The small molecule below binds the protein below.
Small molecule (SMILES): CNC(=O)[C@@H](C)[C@H]1C(=O)/C(=C(O)/C=C/C(C)=C/[C@@H](C)[C@H]2O[C@@]3(C)O[C@H](C=C[C@@]34CO4)[C@@H]2C)C(=O)N1[C@@H]1CC[C@H](O)[C@H](C)O1

Binding-site contacts:
Ligand atom C24 contacts residue ASP1090 of chain 1.J at 2.8 Å.
Ligand atom C30 contacts residue LEU1086 of chain 1.J at 4.3 Å (hydrophobic).
Ligand atom O6 contacts residue ASP1090 of chain 1.J at 3.9 Å.
Ligand atom C28 contacts residue ALA1085 of chain 1.J at 4.3 Å (hydrophobic).
Ligand atom C31 contacts residue LEU1086 of chain 1.J at 3.2 Å (hydrophobic).
Ligand atom C32 contacts residue ALA1085 of chain 1.J at 4.2 Å (hydrophobic).
Ligand atom C17 contacts residue ARG428 of chain 1.I at 3.5 Å.
Ligand atom C32 contacts residue LEU1086 of chain 1.J at 3.4 Å (hydrophobic).
Ligand atom C16 contacts residue ARG422 of chain 1.I at 4.3 Å.
Ligand atom C28 contacts residue LEU1086 of chain 1.J at 3.9 Å (hydrophobic).
Ligand atom O5 contacts residue ARG428 of chain 1.I at 3.1 Å (salt-bridge).
Ligand atom C14 contacts residue ARG428 of chain 1.I at 3.9 Å.
Ligand atom C23 contacts residue PRO1257 of chain 1.J at 4.3 Å (hydrophobic).
Ligand atom C14 contacts residue ALA423 of chain 1.I at 3.0 Å (hydrophobic).
Ligand atom O8 contacts residue ALA447 of chain 1.I at 4.2 Å.
Ligand atom O8 contacts residue ARG428 of chain 1.I at 2.8 Å (salt-bridge).
Ligand atom N2 contacts residue ASP1090 of chain 1.J at 3.8 Å.
Ligand atom C18 contacts residue ARG422 of chain 1.I at 3.6 Å.
Ligand atom C11 contacts residue PHE425 of chain 1.I at 3.2 Å (hydrophobic).
Ligand atom C29 contacts residue ILE449 of chain 1.I at 3.8 Å (hydrophobic).
Ligand atom C10 contacts residue ARG428 of chain 1.I at 4.3 Å.
Ligand atom C14 contacts residue GLY424 of chain 1.I at 3.4 Å.
Ligand atom C10 contacts residue ALA423 of chain 1.I at 4.5 Å (hydrophobic).
Ligand atom C22 contacts residue ASP1090 of chain 1.J at 4.2 Å.
Ligand atom O2 contacts residue PHE425 of chain 1.I at 4.3 Å.
Ligand atom C29 contacts residue ARG428 of chain 1.I at 3.2 Å.
Ligand atom C10 contacts residue GLY424 of chain 1.I at 4.5 Å.
Ligand atom C31 contacts residue PHE425 of chain 1.I at 4.2 Å (hydrophobic).
Ligand atom C15 contacts residue PRO1257 of chain 1.J at 4.3 Å (hydrophobic).
Ligand atom C13 contacts residue ARG428 of chain 1.I at 3.8 Å.
Ligand atom O7 contacts residue PHE425 of chain 1.I at 4.4 Å.
Ligand atom C28 contacts residue ALA1082 of chain 1.J at 3.8 Å (hydrophobic).
Ligand atom C29 contacts residue ALA1082 of chain 1.J at 4.0 Å (hydrophobic).
Ligand atom C14 contacts residue ARG422 of chain 1.I at 3.3 Å.
Ligand atom O9 contacts residue ALA1085 of chain 1.J at 3.4 Å.
Ligand atom O9 contacts residue LEU1086 of chain 1.J at 2.8 Å (h-bond).
Ligand atom C19 contacts residue ARG428 of chain 1.I at 3.3 Å.
Ligand atom O9 contacts residue ALA1082 of chain 1.J at 2.5 Å (h-bond).
Ligand atom C31 contacts residue ALA1082 of chain 1.J at 3.3 Å (hydrophobic).
Ligand atom C16 contacts residue ARG428 of chain 1.I at 3.4 Å.

Sequence of chain 1.J:
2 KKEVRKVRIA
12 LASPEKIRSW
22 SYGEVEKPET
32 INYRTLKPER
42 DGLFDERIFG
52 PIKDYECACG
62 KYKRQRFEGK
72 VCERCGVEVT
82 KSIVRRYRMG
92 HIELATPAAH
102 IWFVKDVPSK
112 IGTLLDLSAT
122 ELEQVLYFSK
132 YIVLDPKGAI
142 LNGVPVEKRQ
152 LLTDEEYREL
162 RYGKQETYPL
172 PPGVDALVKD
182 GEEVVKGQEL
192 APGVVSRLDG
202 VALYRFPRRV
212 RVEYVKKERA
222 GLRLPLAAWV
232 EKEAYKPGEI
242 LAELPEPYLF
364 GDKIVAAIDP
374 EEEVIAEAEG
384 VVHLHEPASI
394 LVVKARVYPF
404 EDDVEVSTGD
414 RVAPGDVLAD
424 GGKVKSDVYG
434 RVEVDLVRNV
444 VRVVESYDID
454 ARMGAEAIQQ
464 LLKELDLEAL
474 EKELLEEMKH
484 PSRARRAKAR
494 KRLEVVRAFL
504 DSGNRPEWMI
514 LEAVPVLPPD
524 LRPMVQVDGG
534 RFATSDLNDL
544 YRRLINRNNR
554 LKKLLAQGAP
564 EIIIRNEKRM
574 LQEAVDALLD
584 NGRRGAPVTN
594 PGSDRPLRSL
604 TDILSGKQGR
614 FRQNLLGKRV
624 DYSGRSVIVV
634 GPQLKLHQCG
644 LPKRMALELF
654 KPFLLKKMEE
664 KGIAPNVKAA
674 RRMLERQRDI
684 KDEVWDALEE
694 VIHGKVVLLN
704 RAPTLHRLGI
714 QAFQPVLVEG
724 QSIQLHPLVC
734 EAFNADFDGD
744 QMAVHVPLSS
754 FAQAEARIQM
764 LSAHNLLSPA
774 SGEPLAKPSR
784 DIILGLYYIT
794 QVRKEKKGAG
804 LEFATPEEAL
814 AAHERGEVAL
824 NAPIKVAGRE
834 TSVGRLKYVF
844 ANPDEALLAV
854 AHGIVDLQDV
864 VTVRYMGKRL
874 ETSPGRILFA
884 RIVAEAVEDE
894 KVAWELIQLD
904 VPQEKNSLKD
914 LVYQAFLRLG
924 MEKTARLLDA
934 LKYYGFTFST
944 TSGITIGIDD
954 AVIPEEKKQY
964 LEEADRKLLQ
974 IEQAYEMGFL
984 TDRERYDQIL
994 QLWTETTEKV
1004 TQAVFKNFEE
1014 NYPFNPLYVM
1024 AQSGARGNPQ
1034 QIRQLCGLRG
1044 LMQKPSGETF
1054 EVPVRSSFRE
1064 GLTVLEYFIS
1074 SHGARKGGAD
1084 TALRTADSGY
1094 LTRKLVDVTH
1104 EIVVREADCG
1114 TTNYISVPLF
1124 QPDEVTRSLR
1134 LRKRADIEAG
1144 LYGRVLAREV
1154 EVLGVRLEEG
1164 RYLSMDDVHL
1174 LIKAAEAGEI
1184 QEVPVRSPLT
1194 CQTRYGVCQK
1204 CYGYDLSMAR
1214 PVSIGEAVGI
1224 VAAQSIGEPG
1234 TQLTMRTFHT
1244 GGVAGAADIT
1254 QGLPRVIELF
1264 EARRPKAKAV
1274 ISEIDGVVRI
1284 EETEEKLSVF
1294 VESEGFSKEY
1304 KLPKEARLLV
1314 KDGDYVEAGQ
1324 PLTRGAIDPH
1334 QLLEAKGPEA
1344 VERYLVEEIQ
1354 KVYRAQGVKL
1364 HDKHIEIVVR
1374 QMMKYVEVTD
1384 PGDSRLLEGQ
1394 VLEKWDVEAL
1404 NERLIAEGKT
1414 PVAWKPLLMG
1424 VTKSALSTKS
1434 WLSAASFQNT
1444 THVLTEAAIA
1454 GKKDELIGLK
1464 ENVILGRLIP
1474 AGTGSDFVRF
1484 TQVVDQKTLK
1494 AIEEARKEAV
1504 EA

Sequence of chain 1.I:
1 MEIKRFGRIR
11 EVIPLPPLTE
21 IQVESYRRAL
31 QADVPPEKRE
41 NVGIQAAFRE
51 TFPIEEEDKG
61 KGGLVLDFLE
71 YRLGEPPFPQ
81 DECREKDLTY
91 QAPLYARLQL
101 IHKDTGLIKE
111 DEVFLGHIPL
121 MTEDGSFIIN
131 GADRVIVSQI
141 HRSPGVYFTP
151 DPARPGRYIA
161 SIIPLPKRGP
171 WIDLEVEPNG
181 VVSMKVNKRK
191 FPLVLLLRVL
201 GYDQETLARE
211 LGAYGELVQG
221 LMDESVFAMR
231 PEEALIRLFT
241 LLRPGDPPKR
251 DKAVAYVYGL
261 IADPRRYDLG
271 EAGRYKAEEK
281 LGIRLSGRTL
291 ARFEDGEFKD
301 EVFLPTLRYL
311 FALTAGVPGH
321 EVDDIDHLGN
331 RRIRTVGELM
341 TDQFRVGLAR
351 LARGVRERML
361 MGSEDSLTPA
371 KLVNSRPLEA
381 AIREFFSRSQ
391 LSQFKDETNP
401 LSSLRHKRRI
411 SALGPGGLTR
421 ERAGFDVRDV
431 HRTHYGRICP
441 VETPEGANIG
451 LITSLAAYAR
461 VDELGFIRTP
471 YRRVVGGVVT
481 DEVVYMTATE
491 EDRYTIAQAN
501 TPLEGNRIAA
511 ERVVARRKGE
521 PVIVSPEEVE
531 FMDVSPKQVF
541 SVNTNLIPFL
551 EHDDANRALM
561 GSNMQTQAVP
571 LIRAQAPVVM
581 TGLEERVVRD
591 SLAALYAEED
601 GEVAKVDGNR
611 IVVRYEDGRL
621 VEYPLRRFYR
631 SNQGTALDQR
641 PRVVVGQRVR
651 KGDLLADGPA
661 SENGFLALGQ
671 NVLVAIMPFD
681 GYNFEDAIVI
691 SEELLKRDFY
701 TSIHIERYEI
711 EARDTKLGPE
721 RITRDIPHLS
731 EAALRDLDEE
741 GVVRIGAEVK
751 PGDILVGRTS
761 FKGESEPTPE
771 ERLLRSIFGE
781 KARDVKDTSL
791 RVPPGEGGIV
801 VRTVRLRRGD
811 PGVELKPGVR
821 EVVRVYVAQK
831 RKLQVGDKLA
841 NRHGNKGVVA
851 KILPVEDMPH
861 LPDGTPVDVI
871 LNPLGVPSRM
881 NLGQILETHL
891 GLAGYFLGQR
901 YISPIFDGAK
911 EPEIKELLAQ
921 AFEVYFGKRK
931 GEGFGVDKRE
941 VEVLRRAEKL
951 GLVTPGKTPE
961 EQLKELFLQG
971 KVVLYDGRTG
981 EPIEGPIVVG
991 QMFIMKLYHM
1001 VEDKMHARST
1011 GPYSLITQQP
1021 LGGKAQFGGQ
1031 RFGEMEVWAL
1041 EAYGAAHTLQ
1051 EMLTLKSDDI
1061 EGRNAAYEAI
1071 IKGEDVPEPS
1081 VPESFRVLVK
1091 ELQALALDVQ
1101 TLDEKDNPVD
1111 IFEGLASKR